Binding-site contacts:
Ligand atom OAI contacts residue GLU194 of chain 1.A at 4.0 Å.
Ligand atom CAE contacts residue LYS210 of chain 1.A at 4.2 Å.
Ligand atom NAJ contacts residue NI1 of chain 1.C at 2.1 Å (h-bond).
Ligand atom NAC contacts residue TYR136 of chain 1.A at 3.4 Å (h-bond).
Ligand atom N contacts residue NI1 of chain 1.C at 2.8 Å (h-bond).
Ligand atom CAG contacts residue PHE189 of chain 1.A at 4.2 Å (hydrophobic).
Ligand atom OAI contacts residue PHE189 of chain 1.A at 3.8 Å.
Ligand atom NAB contacts residue PHE189 of chain 1.A at 3.5 Å.
Ligand atom CAF contacts residue TRP212 of chain 1.A at 3.6 Å (hydrophobic).
Ligand atom NAB contacts residue TYR136 of chain 1.A at 3.6 Å.
Ligand atom NAA contacts residue TYR136 of chain 1.A at 2.6 Å (h-bond).
Ligand atom OAI contacts residue HIS280 of chain 1.A at 2.9 Å (h-bond).
Ligand atom CAG contacts residue TRP212 of chain 1.A at 4.0 Å (hydrophobic).
Ligand atom N contacts residue GLU194 of chain 1.A at 4.2 Å.
Ligand atom CAG contacts residue HIS192 of chain 1.A at 4.0 Å.
Ligand atom NAC contacts residue LYS210 of chain 1.A at 3.2 Å.
Ligand atom NAB contacts residue TYR181 of chain 1.A at 4.2 Å.
Ligand atom CAE contacts residue PHE189 of chain 1.A at 3.7 Å (hydrophobic).
Ligand atom N contacts residue ASN202 of chain 1.A at 4.3 Å.
Ligand atom CAF contacts residue PHE189 of chain 1.A at 3.8 Å (hydrophobic).
Ligand atom N contacts residue EDO1 of chain 1.K at 3.7 Å.
Ligand atom NAJ contacts residue EDO1 of chain 1.K at 3.0 Å (h-bond).
Ligand atom NAC contacts residue PHE189 of chain 1.A at 3.5 Å.
Ligand atom NAD contacts residue PHE189 of chain 1.A at 3.6 Å.
Ligand atom NAA contacts residue LYS210 of chain 1.A at 4.0 Å.
Ligand atom NAJ contacts residue SER200 of chain 1.A at 3.0 Å (h-bond).
Ligand atom CAG contacts residue NI1 of chain 1.C at 2.7 Å.
Ligand atom CAF contacts residue NI1 of chain 1.C at 4.2 Å.
Ligand atom N contacts residue HIS280 of chain 1.A at 3.7 Å.
Ligand atom N contacts residue SER200 of chain 1.A at 3.9 Å.
Ligand atom NAJ contacts residue GLU194 of chain 1.A at 3.0 Å (salt-bridge).
Ligand atom NAJ contacts residue HIS280 of chain 1.A at 3.2 Å (h-bond).
Ligand atom NAA contacts residue TYR181 of chain 1.A at 4.2 Å.
Ligand atom OAI contacts residue NI1 of chain 1.C at 2.0 Å (h-bond).
Ligand atom CAF contacts residue ASN202 of chain 1.A at 3.9 Å.
Ligand atom NAJ contacts residue HIS192 of chain 1.A at 4.1 Å.
Ligand atom OAI contacts residue HIS192 of chain 1.A at 2.9 Å (h-bond).
Ligand atom CAG contacts residue HIS280 of chain 1.A at 3.5 Å.
Ligand atom NAA contacts residue PHE189 of chain 1.A at 3.9 Å.
Ligand atom N contacts residue TRP212 of chain 1.A at 3.8 Å.

A protein and the small-molecule ligand that binds it are described below.
Small molecule (SMILES): [NH3+]NC(=O)Cc1nn[nH]n1

Sequence of chain 1.A:
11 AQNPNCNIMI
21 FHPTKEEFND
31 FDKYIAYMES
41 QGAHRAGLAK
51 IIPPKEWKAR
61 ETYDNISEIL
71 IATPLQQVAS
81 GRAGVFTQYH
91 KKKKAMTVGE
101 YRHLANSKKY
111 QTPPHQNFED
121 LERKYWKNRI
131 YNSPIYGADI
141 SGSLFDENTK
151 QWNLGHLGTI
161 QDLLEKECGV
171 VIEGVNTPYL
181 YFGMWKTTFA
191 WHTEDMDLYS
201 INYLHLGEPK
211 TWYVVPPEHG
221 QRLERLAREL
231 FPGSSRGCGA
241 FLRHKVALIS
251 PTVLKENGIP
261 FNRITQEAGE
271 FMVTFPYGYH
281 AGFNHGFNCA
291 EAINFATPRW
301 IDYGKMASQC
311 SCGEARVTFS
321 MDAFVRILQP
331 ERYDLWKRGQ